This protein binds this small molecule.
Small molecule (SMILES): Nc1ncnc2c1ncn2[C@@H]1O[C@H](CO[P](=O)(O)O[P](=O)(O)NP(=O)(O)O)[C@@H](O)[C@H]1O

Binding-site contacts:
Ligand atom N6 contacts residue GLU2768 of chain 1.A at 3.2 Å (salt-bridge).
Ligand atom N1 contacts residue GLU2768 of chain 1.A at 4.0 Å.
Ligand atom C4' contacts residue GLY2694 of chain 1.A at 3.9 Å.
Ligand atom C2 contacts residue LEU2877 of chain 1.A at 3.7 Å (hydrophobic).
Ligand atom C2 contacts residue CYS2770 of chain 1.A at 3.4 Å (hydrophobic).
Ligand atom C6 contacts residue GLU2768 of chain 1.A at 3.9 Å.
Ligand atom O3G contacts residue LYS2717 of chain 1.A at 4.0 Å.
Ligand atom O2G contacts residue TYR2969 of chain 1.A at 2.1 Å (h-bond).
Ligand atom N1 contacts residue TRP2769 of chain 1.A at 3.9 Å.
Ligand atom O2A contacts residue LYS2717 of chain 1.A at 3.0 Å (salt-bridge).
Ligand atom O2B contacts residue MG1 of chain 1.D at 3.0 Å.
Ligand atom O1G contacts residue ASP2889 of chain 1.A at 2.8 Å (salt-bridge).
Ligand atom PG contacts residue TYR2969 of chain 1.A at 3.7 Å.
Ligand atom N6 contacts residue LEU2767 of chain 1.A at 3.4 Å.
Ligand atom N6 contacts residue CYS2770 of chain 1.A at 3.9 Å.
Ligand atom O5' contacts residue MG1 of chain 1.D at 3.9 Å.
Ligand atom N1 contacts residue CYS2770 of chain 1.A at 3.0 Å (h-bond).
Ligand atom N6 contacts residue TYR2755 of chain 1.A at 3.9 Å.
Ligand atom N7 contacts residue LEU2715 of chain 1.A at 3.8 Å.
Ligand atom PA contacts residue MG1 of chain 1.D at 4.0 Å.
Ligand atom C1' contacts residue TRP2769 of chain 1.A at 3.6 Å (hydrophobic).
Ligand atom O1A contacts residue ASP2889 of chain 1.A at 3.4 Å (salt-bridge).
Ligand atom N9 contacts residue TRP2769 of chain 1.A at 3.6 Å.
Ligand atom PG contacts residue ASP2889 of chain 1.A at 3.5 Å.
Ligand atom C8 contacts residue LEU2715 of chain 1.A at 3.9 Å (hydrophobic).
Ligand atom PB contacts residue MG1 of chain 1.D at 3.5 Å.
Ligand atom O2' contacts residue PRO2775 of chain 1.A at 3.3 Å.
Ligand atom N3 contacts residue LEU2877 of chain 1.A at 3.9 Å.
Ligand atom N1 contacts residue LEU2877 of chain 1.A at 3.9 Å.
Ligand atom O3' contacts residue GLN2874 of chain 1.A at 3.3 Å (h-bond).
Ligand atom PA contacts residue LYS2717 of chain 1.A at 4.0 Å.
Ligand atom N3B contacts residue ASP2889 of chain 1.A at 3.0 Å (salt-bridge).
Ligand atom C4 contacts residue TRP2769 of chain 1.A at 3.4 Å (hydrophobic).
Ligand atom C2 contacts residue TRP2769 of chain 1.A at 3.6 Å (hydrophobic).
Ligand atom C8 contacts residue ILE2888 of chain 1.A at 3.5 Å (hydrophobic).
Ligand atom O1A contacts residue MG1 of chain 1.D at 3.1 Å.
Ligand atom N3 contacts residue TRP2769 of chain 1.A at 3.3 Å.
Ligand atom N3B contacts residue MG1 of chain 1.D at 2.9 Å.
Ligand atom N7 contacts residue ILE2888 of chain 1.A at 3.6 Å.
Ligand atom C5' contacts residue GLY2694 of chain 1.A at 3.4 Å.

Sequence of chain 1.A:
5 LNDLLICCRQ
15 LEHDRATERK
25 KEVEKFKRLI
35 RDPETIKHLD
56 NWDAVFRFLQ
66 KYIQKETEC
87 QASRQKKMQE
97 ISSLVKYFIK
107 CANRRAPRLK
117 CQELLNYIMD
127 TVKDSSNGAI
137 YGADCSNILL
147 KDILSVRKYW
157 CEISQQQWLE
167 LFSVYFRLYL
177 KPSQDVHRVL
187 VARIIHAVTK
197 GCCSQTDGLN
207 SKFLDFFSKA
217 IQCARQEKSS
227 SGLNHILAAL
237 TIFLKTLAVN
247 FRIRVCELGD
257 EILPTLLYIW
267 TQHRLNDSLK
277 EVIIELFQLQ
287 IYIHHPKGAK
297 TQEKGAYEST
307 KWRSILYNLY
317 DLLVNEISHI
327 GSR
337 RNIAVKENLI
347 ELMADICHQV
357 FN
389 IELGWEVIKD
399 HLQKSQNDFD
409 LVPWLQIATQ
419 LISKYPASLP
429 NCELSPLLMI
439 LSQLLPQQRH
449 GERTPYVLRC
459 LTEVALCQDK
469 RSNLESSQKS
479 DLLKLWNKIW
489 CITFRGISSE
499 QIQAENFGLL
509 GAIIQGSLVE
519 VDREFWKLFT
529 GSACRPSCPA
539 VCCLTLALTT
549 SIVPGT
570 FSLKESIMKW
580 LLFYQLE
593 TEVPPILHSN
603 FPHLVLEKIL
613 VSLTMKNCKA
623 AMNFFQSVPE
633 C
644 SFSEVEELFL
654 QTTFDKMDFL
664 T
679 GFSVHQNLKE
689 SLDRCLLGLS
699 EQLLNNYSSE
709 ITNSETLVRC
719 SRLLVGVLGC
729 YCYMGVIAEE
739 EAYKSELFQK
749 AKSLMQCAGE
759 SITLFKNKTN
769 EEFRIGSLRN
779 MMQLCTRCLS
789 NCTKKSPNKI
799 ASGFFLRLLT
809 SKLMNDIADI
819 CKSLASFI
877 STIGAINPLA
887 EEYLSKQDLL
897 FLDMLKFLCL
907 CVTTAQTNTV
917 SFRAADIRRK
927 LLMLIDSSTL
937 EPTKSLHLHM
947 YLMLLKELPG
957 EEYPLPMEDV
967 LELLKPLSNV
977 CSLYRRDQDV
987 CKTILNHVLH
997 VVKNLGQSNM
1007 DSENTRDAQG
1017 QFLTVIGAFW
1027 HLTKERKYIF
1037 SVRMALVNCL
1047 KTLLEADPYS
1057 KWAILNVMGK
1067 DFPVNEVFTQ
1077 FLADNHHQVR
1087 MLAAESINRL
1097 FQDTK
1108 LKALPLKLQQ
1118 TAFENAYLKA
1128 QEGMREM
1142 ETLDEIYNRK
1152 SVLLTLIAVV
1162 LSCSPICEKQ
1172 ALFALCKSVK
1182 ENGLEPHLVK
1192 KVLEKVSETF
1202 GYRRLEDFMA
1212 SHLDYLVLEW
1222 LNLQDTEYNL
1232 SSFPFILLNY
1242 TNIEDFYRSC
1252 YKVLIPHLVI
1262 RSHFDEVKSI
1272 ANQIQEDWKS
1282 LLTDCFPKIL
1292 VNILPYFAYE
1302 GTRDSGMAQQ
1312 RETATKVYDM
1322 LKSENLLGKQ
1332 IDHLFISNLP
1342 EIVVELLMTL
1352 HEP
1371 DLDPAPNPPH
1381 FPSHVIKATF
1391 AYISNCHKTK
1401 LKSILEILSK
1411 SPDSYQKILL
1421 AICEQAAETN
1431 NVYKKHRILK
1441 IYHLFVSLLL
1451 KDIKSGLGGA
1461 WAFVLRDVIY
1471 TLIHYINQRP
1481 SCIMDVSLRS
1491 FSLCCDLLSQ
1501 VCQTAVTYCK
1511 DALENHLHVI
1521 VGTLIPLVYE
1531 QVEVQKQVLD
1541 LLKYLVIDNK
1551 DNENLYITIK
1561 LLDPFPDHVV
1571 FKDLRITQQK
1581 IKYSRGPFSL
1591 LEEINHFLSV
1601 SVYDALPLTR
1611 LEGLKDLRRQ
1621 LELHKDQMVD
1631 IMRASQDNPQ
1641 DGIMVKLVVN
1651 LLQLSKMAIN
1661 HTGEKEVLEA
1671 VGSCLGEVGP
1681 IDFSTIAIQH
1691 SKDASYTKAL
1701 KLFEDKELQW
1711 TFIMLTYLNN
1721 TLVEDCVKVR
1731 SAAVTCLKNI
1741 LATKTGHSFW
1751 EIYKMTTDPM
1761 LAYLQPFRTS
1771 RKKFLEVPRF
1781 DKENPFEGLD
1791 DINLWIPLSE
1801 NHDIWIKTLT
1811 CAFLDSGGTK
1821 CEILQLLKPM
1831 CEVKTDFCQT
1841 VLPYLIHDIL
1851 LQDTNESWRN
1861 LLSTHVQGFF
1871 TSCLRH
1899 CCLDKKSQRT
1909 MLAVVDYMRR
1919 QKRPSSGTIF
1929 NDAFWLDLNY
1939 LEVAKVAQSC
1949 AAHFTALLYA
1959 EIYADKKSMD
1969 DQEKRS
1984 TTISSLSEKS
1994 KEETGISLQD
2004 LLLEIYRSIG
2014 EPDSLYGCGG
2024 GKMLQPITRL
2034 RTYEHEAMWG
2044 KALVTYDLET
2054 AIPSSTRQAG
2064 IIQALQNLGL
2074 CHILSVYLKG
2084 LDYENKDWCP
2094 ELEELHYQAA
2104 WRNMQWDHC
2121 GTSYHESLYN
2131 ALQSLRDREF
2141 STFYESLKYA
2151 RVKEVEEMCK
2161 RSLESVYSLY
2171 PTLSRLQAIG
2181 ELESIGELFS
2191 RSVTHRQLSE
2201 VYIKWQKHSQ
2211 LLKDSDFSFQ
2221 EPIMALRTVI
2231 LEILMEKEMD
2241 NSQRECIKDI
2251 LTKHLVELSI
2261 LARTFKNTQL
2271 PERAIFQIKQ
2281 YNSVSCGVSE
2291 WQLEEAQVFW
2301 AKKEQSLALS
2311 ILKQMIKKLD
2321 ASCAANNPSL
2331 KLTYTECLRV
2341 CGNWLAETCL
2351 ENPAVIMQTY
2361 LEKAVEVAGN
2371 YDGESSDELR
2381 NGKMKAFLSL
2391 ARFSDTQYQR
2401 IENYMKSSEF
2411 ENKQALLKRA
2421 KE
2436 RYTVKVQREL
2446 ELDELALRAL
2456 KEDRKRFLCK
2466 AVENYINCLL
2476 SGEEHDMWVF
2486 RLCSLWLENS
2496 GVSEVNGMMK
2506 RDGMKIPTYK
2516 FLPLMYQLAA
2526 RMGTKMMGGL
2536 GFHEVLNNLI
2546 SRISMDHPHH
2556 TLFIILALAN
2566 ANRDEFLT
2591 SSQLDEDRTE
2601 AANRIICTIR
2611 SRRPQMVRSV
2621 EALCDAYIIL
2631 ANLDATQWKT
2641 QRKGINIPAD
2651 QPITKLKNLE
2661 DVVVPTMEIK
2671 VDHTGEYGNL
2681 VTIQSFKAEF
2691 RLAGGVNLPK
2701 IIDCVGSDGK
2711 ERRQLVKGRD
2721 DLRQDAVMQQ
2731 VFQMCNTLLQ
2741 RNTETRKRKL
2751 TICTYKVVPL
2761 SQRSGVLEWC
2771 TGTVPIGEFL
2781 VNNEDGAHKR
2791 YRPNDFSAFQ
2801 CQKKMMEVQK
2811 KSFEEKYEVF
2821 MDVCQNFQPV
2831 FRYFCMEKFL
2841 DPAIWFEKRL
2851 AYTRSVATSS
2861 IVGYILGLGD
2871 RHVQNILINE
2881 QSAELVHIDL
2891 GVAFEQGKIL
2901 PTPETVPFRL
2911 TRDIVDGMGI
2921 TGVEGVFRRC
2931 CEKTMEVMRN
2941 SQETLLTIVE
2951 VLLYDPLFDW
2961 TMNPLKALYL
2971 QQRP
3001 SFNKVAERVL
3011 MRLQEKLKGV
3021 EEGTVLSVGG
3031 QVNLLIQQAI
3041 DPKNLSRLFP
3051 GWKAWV